Sequence of chain 1.B:
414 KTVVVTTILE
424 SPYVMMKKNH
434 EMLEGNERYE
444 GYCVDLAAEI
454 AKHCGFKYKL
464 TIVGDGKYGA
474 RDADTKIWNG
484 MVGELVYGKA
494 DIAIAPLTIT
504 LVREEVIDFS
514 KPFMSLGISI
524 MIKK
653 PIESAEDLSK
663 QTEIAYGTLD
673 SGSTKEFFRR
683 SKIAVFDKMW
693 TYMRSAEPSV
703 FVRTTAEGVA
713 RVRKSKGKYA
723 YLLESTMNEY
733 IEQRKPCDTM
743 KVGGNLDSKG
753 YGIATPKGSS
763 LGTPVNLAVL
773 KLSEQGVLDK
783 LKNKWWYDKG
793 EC

The small molecule below binds the protein below.
Small molecule (SMILES): NS(=O)(=O)c1cc2c(cc1Cl)N[C@H]([C@H]1C[C@H]3C=C[C@@H]1C3)NS2(=O)=O

Binding-site contacts:
Ligand atom C4 contacts residue LYS751 of chain 1.B at 3.6 Å.
Ligand atom C9 contacts residue SER750 of chain 1.B at 3.5 Å.
Ligand atom CL contacts residue LEU780 of chain 1.A at 3.3 Å.
Ligand atom C5 contacts residue ILE502 of chain 1.B at 3.4 Å (hydrophobic).
Ligand atom C11 contacts residue MET517 of chain 1.A at 3.5 Å (hydrophobic).
Ligand atom O2 contacts residue PRO515 of chain 1.A at 3.5 Å (h-bond).
Ligand atom C6 contacts residue SER775 of chain 1.A at 3.8 Å.
Ligand atom C10 contacts residue SER750 of chain 1.B at 3.8 Å.
Ligand atom C3 contacts residue GLY752 of chain 1.B at 3.9 Å.
Ligand atom C4 contacts residue ILE502 of chain 1.B at 3.6 Å (hydrophobic).
Ligand atom N1 contacts residue PRO515 of chain 1.A at 2.8 Å (h-bond).
Ligand atom O1 contacts residue SER518 of chain 1.A at 3.1 Å (h-bond).
Ligand atom O2 contacts residue SER518 of chain 1.A at 2.4 Å (h-bond).
Ligand atom O2 contacts residue MET517 of chain 1.A at 3.3 Å.
Ligand atom O3 contacts residue MET517 of chain 1.A at 3.3 Å.
Ligand atom C12 contacts residue PHE516 of chain 1.A at 3.7 Å (hydrophobic).
Ligand atom C12 contacts residue MET517 of chain 1.A at 3.8 Å (hydrophobic).
Ligand atom O4 contacts residue MET517 of chain 1.A at 3.6 Å.
Ligand atom S1 contacts residue PRO515 of chain 1.A at 3.6 Å (h-bond).
Ligand atom O1 contacts residue SER750 of chain 1.B at 3.2 Å.
Ligand atom S1 contacts residue SER518 of chain 1.A at 3.3 Å (h-bond).
Ligand atom C8 contacts residue PRO515 of chain 1.A at 3.5 Å (hydrophobic).
Ligand atom O1 contacts residue LYS751 of chain 1.B at 3.6 Å.
Ligand atom C11 contacts residue SER750 of chain 1.B at 3.5 Å.
Ligand atom N2 contacts residue PRO515 of chain 1.A at 3.6 Å.
Ligand atom C13 contacts residue PHE516 of chain 1.A at 3.5 Å (hydrophobic).
Ligand atom CL contacts residue ASP781 of chain 1.A at 2.9 Å.
Ligand atom C11 contacts residue SER518 of chain 1.A at 3.3 Å.
Ligand atom N2 contacts residue SER775 of chain 1.A at 3.8 Å.
Ligand atom C10 contacts residue PHE516 of chain 1.A at 3.8 Å (hydrophobic).
Ligand atom O3 contacts residue SER518 of chain 1.A at 3.0 Å (h-bond).
Ligand atom C7 contacts residue LEU772 of chain 1.A at 3.5 Å (hydrophobic).
Ligand atom C7 contacts residue LYS514 of chain 1.A at 3.8 Å.
Ligand atom C1 contacts residue PRO515 of chain 1.A at 3.7 Å (hydrophobic).
Ligand atom C7 contacts residue ILE502 of chain 1.B at 3.7 Å (hydrophobic).
Ligand atom C14 contacts residue PHE516 of chain 1.A at 3.6 Å (hydrophobic).
Ligand atom C2 contacts residue PRO515 of chain 1.A at 3.8 Å (hydrophobic).
Ligand atom O4 contacts residue LYS784 of chain 1.A at 3.3 Å.
Ligand atom C4 contacts residue GLY752 of chain 1.B at 3.2 Å.
Ligand atom C5 contacts residue LEU772 of chain 1.A at 3.6 Å (hydrophobic).

Sequence of chain 1.A:
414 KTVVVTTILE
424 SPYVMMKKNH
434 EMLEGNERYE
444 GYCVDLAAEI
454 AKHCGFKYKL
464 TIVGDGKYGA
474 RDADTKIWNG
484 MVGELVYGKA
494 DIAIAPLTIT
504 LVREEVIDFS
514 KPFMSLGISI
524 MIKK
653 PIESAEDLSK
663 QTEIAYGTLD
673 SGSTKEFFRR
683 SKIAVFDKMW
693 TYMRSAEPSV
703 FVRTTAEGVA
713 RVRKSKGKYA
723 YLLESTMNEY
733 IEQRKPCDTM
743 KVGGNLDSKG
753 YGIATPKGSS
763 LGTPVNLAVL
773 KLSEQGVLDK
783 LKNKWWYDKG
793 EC